Binding-site contacts:
Ligand atom C4 contacts residue ASN340 of chain 1.A at 4.2 Å.
Ligand atom C3 contacts residue ASN340 of chain 1.A at 3.8 Å.
Ligand atom C7 contacts residue ASN340 of chain 1.A at 3.4 Å.
Ligand atom N2 contacts residue ASN340 of chain 1.A at 2.9 Å (h-bond).
Ligand atom C5 contacts residue ASN340 of chain 1.A at 3.7 Å.
Ligand atom O7 contacts residue ASP336 of chain 1.A at 4.1 Å.
Ligand atom O5 contacts residue ASN340 of chain 1.A at 2.4 Å (h-bond).
Ligand atom O7 contacts residue ASN340 of chain 1.A at 3.5 Å (h-bond).
Ligand atom C8 contacts residue ASN340 of chain 1.A at 4.4 Å.
Ligand atom C1 contacts residue ASN340 of chain 1.A at 1.4 Å.
Ligand atom C2 contacts residue ASN340 of chain 1.A at 2.4 Å.

Sequence of chain 1.A:
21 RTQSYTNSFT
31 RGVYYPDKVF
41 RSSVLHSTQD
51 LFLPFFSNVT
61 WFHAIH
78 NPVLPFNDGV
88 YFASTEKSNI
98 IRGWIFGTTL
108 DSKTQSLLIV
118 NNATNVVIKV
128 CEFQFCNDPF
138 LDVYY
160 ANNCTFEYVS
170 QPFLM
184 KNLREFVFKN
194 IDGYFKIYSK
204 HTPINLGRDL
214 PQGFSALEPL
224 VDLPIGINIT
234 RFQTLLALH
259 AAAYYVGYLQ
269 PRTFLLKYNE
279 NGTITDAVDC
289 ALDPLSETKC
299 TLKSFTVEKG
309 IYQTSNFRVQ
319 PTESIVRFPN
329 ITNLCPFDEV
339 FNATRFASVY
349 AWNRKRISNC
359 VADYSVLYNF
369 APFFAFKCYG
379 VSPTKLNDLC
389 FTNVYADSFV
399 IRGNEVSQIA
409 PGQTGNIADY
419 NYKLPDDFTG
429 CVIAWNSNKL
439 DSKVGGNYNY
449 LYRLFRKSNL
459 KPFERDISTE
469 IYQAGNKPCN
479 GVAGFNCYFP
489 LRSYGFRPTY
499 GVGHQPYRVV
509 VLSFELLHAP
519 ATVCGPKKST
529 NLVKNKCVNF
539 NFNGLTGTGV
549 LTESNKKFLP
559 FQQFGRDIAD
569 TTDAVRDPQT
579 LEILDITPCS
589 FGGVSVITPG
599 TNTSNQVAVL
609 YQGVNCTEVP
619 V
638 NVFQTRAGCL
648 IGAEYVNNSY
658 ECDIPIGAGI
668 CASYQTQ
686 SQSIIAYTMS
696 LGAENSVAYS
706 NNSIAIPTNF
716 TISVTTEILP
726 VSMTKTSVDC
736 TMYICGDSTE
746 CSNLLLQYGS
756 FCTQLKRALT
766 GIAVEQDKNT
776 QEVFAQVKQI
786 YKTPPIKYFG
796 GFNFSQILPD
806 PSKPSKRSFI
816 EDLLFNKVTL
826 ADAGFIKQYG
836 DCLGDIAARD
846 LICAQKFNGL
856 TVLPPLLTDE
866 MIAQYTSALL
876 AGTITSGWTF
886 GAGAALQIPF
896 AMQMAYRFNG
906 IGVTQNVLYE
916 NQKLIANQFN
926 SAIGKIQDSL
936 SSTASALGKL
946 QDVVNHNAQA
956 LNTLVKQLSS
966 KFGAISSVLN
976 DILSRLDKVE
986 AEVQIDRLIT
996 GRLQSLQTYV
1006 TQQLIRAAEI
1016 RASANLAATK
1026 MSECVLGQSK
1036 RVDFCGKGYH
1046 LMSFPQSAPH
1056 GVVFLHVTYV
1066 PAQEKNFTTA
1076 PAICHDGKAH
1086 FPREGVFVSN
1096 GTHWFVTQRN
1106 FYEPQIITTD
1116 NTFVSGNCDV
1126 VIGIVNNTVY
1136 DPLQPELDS

The protein below binds the small molecule below.
Small molecule (SMILES): CC(=O)N[C@@H]1[C@@H](O)[C@H](O)[C@@H](CO)O[C@H]1O